This small molecule binds to this protein.
Small molecule (SMILES): CC[C@H](C)[C@H](NC(=O)[C@H](CO)NC(=O)[C@H](CCCN=C(N)N)NC(=O)[C@@H](NC(=O)[C@@H]1CCCN1C(=O)[C@@H]1CCCN1C(=O)[C@H](C)N)C(C)C)C(=O)N[C@H](C=O)Cc1ccc(O)cc1

Binding-site contacts:
Ligand atom O contacts residue LEU286 of chain 1.T at 3.2 Å.
Ligand atom N contacts residue THR235 of chain 1.T at 3.9 Å.
Ligand atom N contacts residue THR235 of chain 1.T at 3.5 Å (h-bond).
Ligand atom CA contacts residue THR235 of chain 1.T at 3.6 Å.
Ligand atom O contacts residue HIS277 of chain 1.T at 3.4 Å.
Ligand atom CG2 contacts residue HIS277 of chain 1.T at 3.3 Å.
Ligand atom O contacts residue ASN227 of chain 1.T at 3.6 Å.
Ligand atom CG2 contacts residue LEU286 of chain 1.T at 3.7 Å (hydrophobic).
Ligand atom C contacts residue THR235 of chain 1.T at 3.6 Å.
Ligand atom CB contacts residue LEU286 of chain 1.T at 3.9 Å (hydrophobic).
Ligand atom O contacts residue LYS234 of chain 1.T at 3.6 Å.
Ligand atom CG1 contacts residue VAL280 of chain 1.T at 4.0 Å (hydrophobic).
Ligand atom O contacts residue THR235 of chain 1.T at 3.1 Å (h-bond).
Ligand atom CD1 contacts residue TYR91 of chain 1.T at 3.9 Å (hydrophobic).
Ligand atom CB contacts residue TYR238 of chain 1.T at 3.6 Å (hydrophobic).
Ligand atom C contacts residue LEU286 of chain 1.T at 3.8 Å (hydrophobic).
Ligand atom C contacts residue ASN227 of chain 1.T at 3.5 Å.
Ligand atom CG1 contacts residue TYR94 of chain 1.T at 3.8 Å (hydrophobic).
Ligand atom N contacts residue ASN227 of chain 1.T at 3.0 Å (h-bond).
Ligand atom CG2 contacts residue ASN281 of chain 1.T at 3.6 Å.
Ligand atom O contacts residue ASN281 of chain 1.T at 2.6 Å (h-bond).
Ligand atom CB contacts residue HIS277 of chain 1.T at 3.7 Å.
Ligand atom CA contacts residue ASN227 of chain 1.T at 3.7 Å.
Ligand atom O contacts residue THR235 of chain 1.T at 3.0 Å (h-bond).
Ligand atom C contacts residue ASN281 of chain 1.T at 3.8 Å.
Ligand atom CG contacts residue ASP233 of chain 1.T at 3.0 Å.
Ligand atom CB contacts residue ASP233 of chain 1.T at 3.0 Å.
Ligand atom CD1 contacts residue TYR94 of chain 1.T at 3.5 Å (hydrophobic).
Ligand atom CD contacts residue TYR273 of chain 1.T at 3.3 Å (hydrophobic).
Ligand atom C contacts residue THR235 of chain 1.T at 3.6 Å.
Ligand atom CG2 contacts residue GLU236 of chain 1.T at 3.3 Å.
Ligand atom N contacts residue TYR273 of chain 1.T at 3.9 Å.
Ligand atom CG contacts residue HIS277 of chain 1.T at 3.8 Å.
Ligand atom CG2 contacts residue PHE278 of chain 1.T at 3.7 Å (hydrophobic).
Ligand atom CG contacts residue LYS234 of chain 1.T at 3.3 Å.
Ligand atom CG contacts residue TYR273 of chain 1.T at 3.6 Å (hydrophobic).
Ligand atom C contacts residue TYR94 of chain 1.T at 4.0 Å (hydrophobic).
Ligand atom O contacts residue TYR94 of chain 1.T at 2.9 Å.
Ligand atom C contacts residue THR235 of chain 1.T at 3.6 Å.
Ligand atom CD contacts residue HIS277 of chain 1.T at 3.9 Å.

Sequence of chain 1.T:
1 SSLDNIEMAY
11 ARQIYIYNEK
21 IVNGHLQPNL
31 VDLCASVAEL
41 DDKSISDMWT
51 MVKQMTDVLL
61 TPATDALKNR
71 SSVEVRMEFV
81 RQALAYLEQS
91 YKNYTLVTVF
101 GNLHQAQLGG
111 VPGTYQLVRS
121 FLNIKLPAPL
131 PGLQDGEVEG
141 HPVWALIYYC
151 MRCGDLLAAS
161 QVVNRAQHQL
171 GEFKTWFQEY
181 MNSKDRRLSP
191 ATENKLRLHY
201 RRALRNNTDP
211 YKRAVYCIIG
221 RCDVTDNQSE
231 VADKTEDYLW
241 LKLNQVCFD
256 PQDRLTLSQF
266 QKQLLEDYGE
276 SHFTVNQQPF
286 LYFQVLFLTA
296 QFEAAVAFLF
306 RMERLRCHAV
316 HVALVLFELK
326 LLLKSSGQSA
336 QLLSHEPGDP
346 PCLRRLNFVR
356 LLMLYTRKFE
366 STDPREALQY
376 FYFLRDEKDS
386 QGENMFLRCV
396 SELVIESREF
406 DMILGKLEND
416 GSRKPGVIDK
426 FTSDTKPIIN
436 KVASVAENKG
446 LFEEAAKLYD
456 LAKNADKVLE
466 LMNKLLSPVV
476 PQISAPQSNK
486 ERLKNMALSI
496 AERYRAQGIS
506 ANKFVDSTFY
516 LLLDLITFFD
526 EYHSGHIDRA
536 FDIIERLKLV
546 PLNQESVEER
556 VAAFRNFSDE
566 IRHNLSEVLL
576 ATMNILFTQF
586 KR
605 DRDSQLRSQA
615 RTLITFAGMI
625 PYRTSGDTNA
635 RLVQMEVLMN